Sequence of chain 1.B:
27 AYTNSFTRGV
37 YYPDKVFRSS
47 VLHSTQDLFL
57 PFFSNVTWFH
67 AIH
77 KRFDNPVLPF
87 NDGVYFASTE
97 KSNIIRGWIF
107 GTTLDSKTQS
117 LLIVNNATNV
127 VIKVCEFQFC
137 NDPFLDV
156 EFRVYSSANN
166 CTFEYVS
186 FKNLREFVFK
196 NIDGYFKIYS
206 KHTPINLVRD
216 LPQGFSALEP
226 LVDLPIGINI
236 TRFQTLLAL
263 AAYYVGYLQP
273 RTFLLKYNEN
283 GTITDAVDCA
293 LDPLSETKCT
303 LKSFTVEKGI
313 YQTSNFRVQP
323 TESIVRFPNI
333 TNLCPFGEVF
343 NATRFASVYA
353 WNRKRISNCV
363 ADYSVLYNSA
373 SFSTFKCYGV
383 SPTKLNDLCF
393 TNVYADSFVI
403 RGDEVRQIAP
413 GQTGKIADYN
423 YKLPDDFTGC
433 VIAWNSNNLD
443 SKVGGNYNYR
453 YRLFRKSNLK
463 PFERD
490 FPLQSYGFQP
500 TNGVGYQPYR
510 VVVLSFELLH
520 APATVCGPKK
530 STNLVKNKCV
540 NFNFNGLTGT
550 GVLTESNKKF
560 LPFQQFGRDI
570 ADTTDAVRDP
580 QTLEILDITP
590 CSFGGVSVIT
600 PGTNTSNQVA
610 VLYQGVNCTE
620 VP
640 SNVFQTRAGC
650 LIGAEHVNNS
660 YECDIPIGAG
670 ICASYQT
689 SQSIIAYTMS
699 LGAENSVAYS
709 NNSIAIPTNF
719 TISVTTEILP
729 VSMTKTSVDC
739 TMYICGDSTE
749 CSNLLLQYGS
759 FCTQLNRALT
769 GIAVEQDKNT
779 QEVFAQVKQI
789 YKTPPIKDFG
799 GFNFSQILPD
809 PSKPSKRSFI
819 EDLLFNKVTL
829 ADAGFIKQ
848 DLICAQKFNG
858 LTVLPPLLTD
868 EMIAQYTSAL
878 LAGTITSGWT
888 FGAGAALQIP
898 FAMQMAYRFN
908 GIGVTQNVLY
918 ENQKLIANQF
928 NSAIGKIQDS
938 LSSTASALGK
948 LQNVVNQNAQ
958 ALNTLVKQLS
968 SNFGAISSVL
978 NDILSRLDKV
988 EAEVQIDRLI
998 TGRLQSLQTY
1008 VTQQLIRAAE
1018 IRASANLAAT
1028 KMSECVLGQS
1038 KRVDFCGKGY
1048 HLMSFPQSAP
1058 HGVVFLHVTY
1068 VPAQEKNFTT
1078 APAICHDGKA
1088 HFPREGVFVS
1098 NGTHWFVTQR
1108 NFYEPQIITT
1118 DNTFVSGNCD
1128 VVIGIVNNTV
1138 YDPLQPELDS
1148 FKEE

Binding-site contacts:
Ligand atom O5 contacts residue ASP796 of chain 1.C at 3.4 Å (salt-bridge).
Ligand atom O5 contacts residue ASN709 of chain 1.B at 2.4 Å (h-bond).
Ligand atom C4 contacts residue ASN709 of chain 1.B at 4.2 Å.
Ligand atom C5 contacts residue ASN709 of chain 1.B at 3.7 Å.
Ligand atom C2 contacts residue ASN709 of chain 1.B at 2.4 Å.
Ligand atom C8 contacts residue ASN709 of chain 1.B at 4.5 Å.
Ligand atom C1 contacts residue ASN709 of chain 1.B at 1.4 Å.
Ligand atom O7 contacts residue ASN709 of chain 1.B at 3.5 Å (h-bond).
Ligand atom C7 contacts residue ASN709 of chain 1.B at 3.4 Å.
Ligand atom C8 contacts residue GLY1131 of chain 1.B at 3.8 Å.
Ligand atom C8 contacts residue ILE1130 of chain 1.B at 4.2 Å (hydrophobic).
Ligand atom O7 contacts residue ASP796 of chain 1.C at 3.9 Å.
Ligand atom C2 contacts residue ASP796 of chain 1.C at 3.9 Å.
Ligand atom C3 contacts residue ASN709 of chain 1.B at 3.8 Å.
Ligand atom C1 contacts residue ASP796 of chain 1.C at 3.4 Å.
Ligand atom N2 contacts residue ASN709 of chain 1.B at 2.9 Å (h-bond).

Sequence of chain 1.C:
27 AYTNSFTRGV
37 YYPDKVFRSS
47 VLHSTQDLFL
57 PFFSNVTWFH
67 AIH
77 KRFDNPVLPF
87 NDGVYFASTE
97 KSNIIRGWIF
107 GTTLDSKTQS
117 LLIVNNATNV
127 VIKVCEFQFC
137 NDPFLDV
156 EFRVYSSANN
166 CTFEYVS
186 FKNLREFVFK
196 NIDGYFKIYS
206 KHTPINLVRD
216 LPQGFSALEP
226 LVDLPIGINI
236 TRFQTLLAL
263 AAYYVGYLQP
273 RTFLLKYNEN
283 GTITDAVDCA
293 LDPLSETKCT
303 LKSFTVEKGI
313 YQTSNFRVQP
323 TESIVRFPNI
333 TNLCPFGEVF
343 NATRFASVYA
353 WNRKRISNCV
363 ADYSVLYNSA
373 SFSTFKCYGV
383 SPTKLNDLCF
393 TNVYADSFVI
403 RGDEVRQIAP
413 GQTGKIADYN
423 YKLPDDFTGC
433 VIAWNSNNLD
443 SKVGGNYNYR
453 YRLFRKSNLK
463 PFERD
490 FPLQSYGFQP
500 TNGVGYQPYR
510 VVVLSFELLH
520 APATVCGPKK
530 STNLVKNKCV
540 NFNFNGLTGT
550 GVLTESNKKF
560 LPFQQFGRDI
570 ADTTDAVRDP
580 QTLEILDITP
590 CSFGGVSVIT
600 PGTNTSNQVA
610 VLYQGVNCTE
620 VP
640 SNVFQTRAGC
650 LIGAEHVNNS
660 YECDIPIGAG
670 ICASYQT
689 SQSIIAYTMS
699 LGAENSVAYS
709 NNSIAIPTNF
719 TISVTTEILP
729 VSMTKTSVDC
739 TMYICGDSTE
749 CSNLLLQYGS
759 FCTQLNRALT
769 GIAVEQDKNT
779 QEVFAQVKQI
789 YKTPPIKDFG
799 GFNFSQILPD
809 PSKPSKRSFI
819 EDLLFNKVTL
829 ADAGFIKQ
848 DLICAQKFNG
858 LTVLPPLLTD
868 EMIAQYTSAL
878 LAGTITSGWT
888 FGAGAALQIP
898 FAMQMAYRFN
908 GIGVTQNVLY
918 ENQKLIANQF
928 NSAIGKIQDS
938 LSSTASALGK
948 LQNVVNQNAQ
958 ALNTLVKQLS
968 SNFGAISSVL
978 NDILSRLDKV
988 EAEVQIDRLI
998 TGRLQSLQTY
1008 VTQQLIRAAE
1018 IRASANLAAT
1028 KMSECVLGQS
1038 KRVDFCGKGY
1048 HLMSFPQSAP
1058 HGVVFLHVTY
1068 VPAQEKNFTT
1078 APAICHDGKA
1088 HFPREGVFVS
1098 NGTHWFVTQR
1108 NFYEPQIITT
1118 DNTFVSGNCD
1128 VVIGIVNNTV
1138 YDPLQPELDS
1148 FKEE

A protein and the small-molecule ligand that binds it are described below.
Small molecule (SMILES): CC(=O)N[C@@H]1[C@@H](O)[C@H](O)[C@@H](CO)O[C@H]1O